Sequence of chain 2.A:
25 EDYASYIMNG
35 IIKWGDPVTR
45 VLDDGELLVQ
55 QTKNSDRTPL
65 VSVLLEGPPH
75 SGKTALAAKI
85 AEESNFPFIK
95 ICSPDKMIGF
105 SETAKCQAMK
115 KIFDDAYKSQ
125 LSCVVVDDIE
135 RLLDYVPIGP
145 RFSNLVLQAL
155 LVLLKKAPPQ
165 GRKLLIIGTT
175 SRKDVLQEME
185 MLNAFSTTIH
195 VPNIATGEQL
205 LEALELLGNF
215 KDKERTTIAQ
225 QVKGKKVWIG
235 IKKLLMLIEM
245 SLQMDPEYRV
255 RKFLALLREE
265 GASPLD

Binding-site contacts:
Ligand atom O3G contacts residue LYS159 of chain 2.A at 3.0 Å (salt-bridge).
Ligand atom O2G contacts residue MG1 of chain 6.B at 2.1 Å.
Ligand atom N7 contacts residue ILE36 of chain 6.A at 2.9 Å (h-bond).
Ligand atom O1G contacts residue LYS77 of chain 6.A at 2.9 Å (salt-bridge).
Ligand atom O5' contacts residue LYS236 of chain 6.A at 3.3 Å.
Ligand atom O2B contacts residue GLY76 of chain 6.A at 2.8 Å (h-bond).
Ligand atom O2B contacts residue SER75 of chain 6.A at 3.1 Å (h-bond).
Ligand atom O2' contacts residue ILE31 of chain 6.A at 3.6 Å.
Ligand atom N7 contacts residue ILE35 of chain 6.A at 3.5 Å.
Ligand atom C2 contacts residue GLY76 of chain 6.A at 3.4 Å.
Ligand atom O1B contacts residue THR78 of chain 6.A at 2.9 Å (h-bond).
Ligand atom O1A contacts residue THR78 of chain 6.A at 3.5 Å (h-bond).
Ligand atom C2' contacts residue GLY34 of chain 6.A at 3.3 Å.
Ligand atom PG contacts residue LYS159 of chain 2.A at 3.6 Å.
Ligand atom N7 contacts residue GLY34 of chain 6.A at 3.4 Å (h-bond).
Ligand atom PB contacts residue LYS77 of chain 6.A at 3.6 Å.
Ligand atom N3B contacts residue MG1 of chain 6.B at 3.2 Å.
Ligand atom O1B contacts residue LYS77 of chain 6.A at 3.5 Å (salt-bridge).
Ligand atom O2' contacts residue GLY34 of chain 6.A at 2.7 Å (h-bond).
Ligand atom O1G contacts residue HIS74 of chain 6.A at 2.7 Å (h-bond).
Ligand atom N9 contacts residue GLY34 of chain 6.A at 3.0 Å (h-bond).
Ligand atom C8 contacts residue ASN33 of chain 6.A at 3.4 Å.
Ligand atom N6 contacts residue ILE36 of chain 6.A at 2.9 Å (h-bond).
Ligand atom O1G contacts residue SER175 of chain 6.A at 3.3 Å (h-bond).
Ligand atom N3 contacts residue ALA79 of chain 6.A at 3.5 Å.
Ligand atom O2B contacts residue HIS74 of chain 6.A at 3.4 Å.
Ligand atom O2B contacts residue LYS77 of chain 6.A at 2.7 Å (salt-bridge).
Ligand atom C1' contacts residue GLY34 of chain 6.A at 3.5 Å.
Ligand atom O2' contacts residue ASN33 of chain 6.A at 2.8 Å (h-bond).
Ligand atom PG contacts residue MG1 of chain 6.B at 3.3 Å.
Ligand atom O1G contacts residue PRO73 of chain 6.A at 3.4 Å.
Ligand atom O3' contacts residue ASN33 of chain 6.A at 3.3 Å (h-bond).
Ligand atom O1B contacts residue MG1 of chain 6.B at 2.1 Å.
Ligand atom O3A contacts residue GLY76 of chain 6.A at 3.5 Å.
Ligand atom C8 contacts residue GLY34 of chain 6.A at 3.0 Å.
Ligand atom O1A contacts residue ALA79 of chain 6.A at 2.8 Å (h-bond).
Ligand atom O2G contacts residue LYS159 of chain 2.A at 3.3 Å (salt-bridge).
Ligand atom C4 contacts residue GLY34 of chain 6.A at 3.4 Å.
Ligand atom C5 contacts residue GLY34 of chain 6.A at 3.6 Å.
Ligand atom PB contacts residue MG1 of chain 6.B at 3.2 Å.

The small molecule below binds the protein below.
Small molecule (SMILES): Nc1ncnc2c1ncn2[C@@H]1O[C@H](CO[P](=O)(O)O[P](=O)(O)NP(=O)(O)O)[C@@H](O)[C@H]1O

Sequence of chain 6.A:
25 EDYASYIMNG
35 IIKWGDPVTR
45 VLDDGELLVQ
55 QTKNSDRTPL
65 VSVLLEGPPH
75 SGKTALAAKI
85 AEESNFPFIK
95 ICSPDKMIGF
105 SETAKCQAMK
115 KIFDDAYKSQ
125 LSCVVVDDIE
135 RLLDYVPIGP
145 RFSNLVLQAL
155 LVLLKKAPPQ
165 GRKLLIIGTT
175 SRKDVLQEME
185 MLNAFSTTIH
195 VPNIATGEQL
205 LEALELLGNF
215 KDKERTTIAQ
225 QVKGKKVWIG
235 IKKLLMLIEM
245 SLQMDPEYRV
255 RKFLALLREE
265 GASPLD